Sequence of chain 1.B:
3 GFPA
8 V

Binding-site contacts:
Ligand atom S contacts residue PHE124 of chain 1.A at 4.2 Å.
Ligand atom S contacts residue SER50 of chain 1.A at 4.1 Å.
Ligand atom C4 contacts residue GLY176 of chain 1.A at 4.2 Å.
Ligand atom C8 contacts residue LEU223 of chain 1.A at 4.3 Å (hydrophobic).
Ligand atom F contacts residue LYS127 of chain 1.A at 3.0 Å.
Ligand atom C4 contacts residue PRO172 of chain 1.A at 3.6 Å (hydrophobic).
Ligand atom C5 contacts residue VAL8 of chain 1.B at 4.0 Å (hydrophobic).
Ligand atom F contacts residue VAL8 of chain 1.B at 4.2 Å.
Ligand atom C3 contacts residue VAL8 of chain 1.B at 4.3 Å (hydrophobic).
Ligand atom C2 contacts residue ILE224 of chain 1.A at 4.3 Å (hydrophobic).
Ligand atom F contacts residue PHE124 of chain 1.A at 3.7 Å.
Ligand atom C5 contacts residue LYS127 of chain 1.A at 4.0 Å.
Ligand atom C7 contacts residue VAL8 of chain 1.B at 4.3 Å (hydrophobic).
Ligand atom S contacts residue CYS47 of chain 1.A at 2.2 Å (h-bond).
Ligand atom C11 contacts residue VAL51 of chain 1.A at 4.0 Å (hydrophobic).
Ligand atom C2 contacts residue VAL8 of chain 1.B at 4.5 Å (hydrophobic).
Ligand atom C6 contacts residue VAL8 of chain 1.B at 3.6 Å (hydrophobic).
Ligand atom C3 contacts residue ILE173 of chain 1.A at 4.3 Å (hydrophobic).
Ligand atom C4 contacts residue ILE173 of chain 1.A at 4.0 Å (hydrophobic).
Ligand atom C10 contacts residue CYS47 of chain 1.A at 3.7 Å (hydrophobic).
Ligand atom C3 contacts residue PRO172 of chain 1.A at 3.4 Å (hydrophobic).
Ligand atom C11 contacts residue CYS47 of chain 1.A at 3.3 Å (hydrophobic).
Ligand atom C6 contacts residue PHE124 of chain 1.A at 4.3 Å (hydrophobic).
Ligand atom C4 contacts residue LYS127 of chain 1.A at 4.5 Å.
Ligand atom C contacts residue LEU223 of chain 1.A at 4.2 Å (hydrophobic).
Ligand atom O contacts residue ILE224 of chain 1.A at 3.9 Å.
Ligand atom C3 contacts residue ILE224 of chain 1.A at 3.8 Å (hydrophobic).
Ligand atom C5 contacts residue PHE124 of chain 1.A at 4.0 Å (hydrophobic).
Ligand atom C4 contacts residue VAL8 of chain 1.B at 4.0 Å (hydrophobic).
Ligand atom C contacts residue VAL8 of chain 1.B at 4.0 Å (hydrophobic).

A small-molecule ligand and the protein it binds are described below.
Small molecule (SMILES): CC(C)(Oc1ccc(F)cc1)C(=O)NCCS

Sequence of chain 1.A:
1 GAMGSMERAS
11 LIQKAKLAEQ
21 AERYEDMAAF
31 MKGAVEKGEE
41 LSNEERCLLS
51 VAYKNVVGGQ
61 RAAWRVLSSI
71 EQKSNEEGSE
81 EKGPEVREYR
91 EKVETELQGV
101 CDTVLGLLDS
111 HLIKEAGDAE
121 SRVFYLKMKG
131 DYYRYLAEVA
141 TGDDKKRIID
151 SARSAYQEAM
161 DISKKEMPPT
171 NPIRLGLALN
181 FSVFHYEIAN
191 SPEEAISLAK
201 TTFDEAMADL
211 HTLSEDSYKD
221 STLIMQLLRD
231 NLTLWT